A protein and the small-molecule ligand that binds it are described below.
Small molecule (SMILES): N[C@@H](CCC(=O)O)C(=O)O

Binding-site contacts:
Ligand atom CG contacts residue GLU217 of chain 1.H at 3.4 Å.
Ligand atom CA contacts residue GLU217 of chain 1.H at 3.6 Å.
Ligand atom OXT contacts residue NA1 of chain 1.RA at 2.9 Å (h-bond).
Ligand atom N contacts residue ASP216 of chain 1.H at 2.8 Å (salt-bridge).
Ligand atom OE1 contacts residue PHE130 of chain 1.H at 3.3 Å.
Ligand atom N contacts residue ASP191 of chain 1.H at 4.0 Å.
Ligand atom N contacts residue GLU217 of chain 1.H at 2.7 Å (salt-bridge).
Ligand atom C contacts residue ASP216 of chain 1.H at 4.0 Å.
Ligand atom CB contacts residue GLU217 of chain 1.H at 4.0 Å.
Ligand atom OXT contacts residue ASP216 of chain 1.H at 3.3 Å (salt-bridge).
Ligand atom N contacts residue ASP189 of chain 1.H at 3.6 Å.
Ligand atom C contacts residue GLU217 of chain 1.H at 3.7 Å.
Ligand atom CG contacts residue TRP223 of chain 1.H at 4.0 Å (hydrophobic).
Ligand atom OXT contacts residue EDO1 of chain 1.SA at 3.8 Å.
Ligand atom C contacts residue NA1 of chain 1.RA at 4.0 Å.
Ligand atom CA contacts residue ASP216 of chain 1.H at 3.8 Å.
Ligand atom CD contacts residue TRP223 of chain 1.H at 3.6 Å (hydrophobic).
Ligand atom N contacts residue NA1 of chain 1.RA at 4.0 Å.
Ligand atom OE2 contacts residue TRP223 of chain 1.H at 3.0 Å (h-bond).
Ligand atom OE1 contacts residue TRP223 of chain 1.H at 4.5 Å.
Ligand atom CB contacts residue PHE130 of chain 1.H at 4.0 Å (hydrophobic).
Ligand atom OE2 contacts residue LYS222 of chain 1.H at 3.7 Å.
Ligand atom CD contacts residue PHE130 of chain 1.H at 4.1 Å (hydrophobic).
Ligand atom OXT contacts residue GLU217 of chain 1.H at 3.2 Å (salt-bridge).

Sequence of chain 1.H:
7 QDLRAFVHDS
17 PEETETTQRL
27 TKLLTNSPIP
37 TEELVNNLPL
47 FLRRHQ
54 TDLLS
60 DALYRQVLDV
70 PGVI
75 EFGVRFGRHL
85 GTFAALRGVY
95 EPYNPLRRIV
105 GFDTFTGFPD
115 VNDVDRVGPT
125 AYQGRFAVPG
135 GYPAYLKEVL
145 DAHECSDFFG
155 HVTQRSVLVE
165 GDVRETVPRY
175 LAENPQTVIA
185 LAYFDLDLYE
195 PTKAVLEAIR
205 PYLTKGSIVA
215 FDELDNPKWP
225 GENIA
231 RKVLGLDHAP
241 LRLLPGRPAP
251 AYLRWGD